This small molecule binds to this protein.
Small molecule (SMILES): CC(=O)N[C@H]1[C@H](O[C@H]2[C@H](O)[C@@H](NC(C)=O)CO[C@@H]2CO)O[C@H](CO)[C@@H](O)[C@@H]1O

Binding-site contacts:
Ligand atom C5 contacts residue THR234 of chain 1.C at 4.2 Å.
Ligand atom N2 contacts residue ASN232 of chain 1.C at 3.0 Å (h-bond).
Ligand atom C2 contacts residue ASN232 of chain 1.C at 2.5 Å.
Ligand atom O3 contacts residue TYR471 of chain 1.B at 3.7 Å.
Ligand atom C1 contacts residue ASN232 of chain 1.C at 1.4 Å.
Ligand atom O5 contacts residue THR108 of chain 1.C at 4.3 Å.
Ligand atom O7 contacts residue ASN232 of chain 1.C at 3.0 Å (h-bond).
Ligand atom C6 contacts residue ARG455 of chain 1.B at 4.4 Å.
Ligand atom C8 contacts residue GLU463 of chain 1.B at 4.0 Å.
Ligand atom O7 contacts residue ASP465 of chain 1.B at 4.0 Å.
Ligand atom C7 contacts residue TYR471 of chain 1.B at 4.0 Å (hydrophobic).
Ligand atom C8 contacts residue ASN458 of chain 1.B at 3.6 Å.
Ligand atom C6 contacts residue SER457 of chain 1.B at 3.7 Å.
Ligand atom C7 contacts residue ASN232 of chain 1.C at 3.3 Å.
Ligand atom C8 contacts residue TYR471 of chain 1.B at 4.1 Å (hydrophobic).
Ligand atom O3 contacts residue SER457 of chain 1.B at 3.4 Å (h-bond).
Ligand atom C4 contacts residue ASN232 of chain 1.C at 4.3 Å.
Ligand atom C8 contacts residue SER457 of chain 1.B at 3.6 Å.
Ligand atom O6 contacts residue THR234 of chain 1.C at 2.9 Å (h-bond).
Ligand atom O6 contacts residue SER457 of chain 1.B at 2.8 Å (h-bond).
Ligand atom O6 contacts residue ARG455 of chain 1.B at 3.5 Å (salt-bridge).
Ligand atom C6 contacts residue THR234 of chain 1.C at 4.0 Å.
Ligand atom O6 contacts residue THR108 of chain 1.C at 3.4 Å.
Ligand atom O7 contacts residue TYR471 of chain 1.B at 4.2 Å.
Ligand atom C8 contacts residue LEU459 of chain 1.B at 4.2 Å (hydrophobic).
Ligand atom C7 contacts residue GLU463 of chain 1.B at 4.3 Å.
Ligand atom O5 contacts residue THR234 of chain 1.C at 4.2 Å.
Ligand atom N2 contacts residue TYR471 of chain 1.B at 4.2 Å.
Ligand atom C5 contacts residue ASN232 of chain 1.C at 3.7 Å.
Ligand atom O6 contacts residue TYR471 of chain 1.B at 3.9 Å.
Ligand atom O5 contacts residue ASN232 of chain 1.C at 2.3 Å (h-bond).
Ligand atom C3 contacts residue ASN232 of chain 1.C at 3.8 Å.

Sequence of chain 1.C:
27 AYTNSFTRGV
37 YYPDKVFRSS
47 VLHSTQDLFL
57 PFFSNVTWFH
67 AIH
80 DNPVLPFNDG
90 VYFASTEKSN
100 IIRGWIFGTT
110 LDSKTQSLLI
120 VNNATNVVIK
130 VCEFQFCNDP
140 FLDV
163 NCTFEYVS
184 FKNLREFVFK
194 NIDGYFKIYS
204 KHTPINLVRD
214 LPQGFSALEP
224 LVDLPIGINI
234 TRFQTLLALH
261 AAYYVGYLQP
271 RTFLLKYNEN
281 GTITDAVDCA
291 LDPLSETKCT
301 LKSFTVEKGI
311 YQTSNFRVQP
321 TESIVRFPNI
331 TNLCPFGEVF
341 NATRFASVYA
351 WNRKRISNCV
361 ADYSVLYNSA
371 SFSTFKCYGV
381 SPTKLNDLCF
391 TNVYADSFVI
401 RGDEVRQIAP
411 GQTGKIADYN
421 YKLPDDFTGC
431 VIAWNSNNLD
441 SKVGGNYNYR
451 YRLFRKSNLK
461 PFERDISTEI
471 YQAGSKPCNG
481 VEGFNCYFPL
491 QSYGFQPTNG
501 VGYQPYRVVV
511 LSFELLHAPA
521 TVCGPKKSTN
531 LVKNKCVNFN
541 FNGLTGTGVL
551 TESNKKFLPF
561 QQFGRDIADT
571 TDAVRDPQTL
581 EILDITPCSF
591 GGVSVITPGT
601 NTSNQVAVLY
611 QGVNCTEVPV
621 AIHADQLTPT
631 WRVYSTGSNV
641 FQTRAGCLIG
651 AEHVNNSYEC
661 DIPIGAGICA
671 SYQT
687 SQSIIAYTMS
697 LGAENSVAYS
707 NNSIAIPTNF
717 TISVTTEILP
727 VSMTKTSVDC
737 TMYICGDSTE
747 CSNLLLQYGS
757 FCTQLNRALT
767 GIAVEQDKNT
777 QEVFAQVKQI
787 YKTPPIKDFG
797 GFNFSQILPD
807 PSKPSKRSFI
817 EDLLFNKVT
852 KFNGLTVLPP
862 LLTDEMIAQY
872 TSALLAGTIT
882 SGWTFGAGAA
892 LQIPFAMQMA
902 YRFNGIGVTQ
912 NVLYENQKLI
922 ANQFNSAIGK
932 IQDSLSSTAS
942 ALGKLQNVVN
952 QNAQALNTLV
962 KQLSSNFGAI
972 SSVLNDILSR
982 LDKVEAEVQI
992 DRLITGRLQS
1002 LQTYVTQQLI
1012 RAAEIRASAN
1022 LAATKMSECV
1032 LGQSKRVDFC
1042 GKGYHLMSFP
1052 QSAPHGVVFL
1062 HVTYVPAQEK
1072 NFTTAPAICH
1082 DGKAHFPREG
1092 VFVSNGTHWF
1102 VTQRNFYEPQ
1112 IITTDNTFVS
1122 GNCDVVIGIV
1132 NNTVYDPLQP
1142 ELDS

Sequence of chain 1.B:
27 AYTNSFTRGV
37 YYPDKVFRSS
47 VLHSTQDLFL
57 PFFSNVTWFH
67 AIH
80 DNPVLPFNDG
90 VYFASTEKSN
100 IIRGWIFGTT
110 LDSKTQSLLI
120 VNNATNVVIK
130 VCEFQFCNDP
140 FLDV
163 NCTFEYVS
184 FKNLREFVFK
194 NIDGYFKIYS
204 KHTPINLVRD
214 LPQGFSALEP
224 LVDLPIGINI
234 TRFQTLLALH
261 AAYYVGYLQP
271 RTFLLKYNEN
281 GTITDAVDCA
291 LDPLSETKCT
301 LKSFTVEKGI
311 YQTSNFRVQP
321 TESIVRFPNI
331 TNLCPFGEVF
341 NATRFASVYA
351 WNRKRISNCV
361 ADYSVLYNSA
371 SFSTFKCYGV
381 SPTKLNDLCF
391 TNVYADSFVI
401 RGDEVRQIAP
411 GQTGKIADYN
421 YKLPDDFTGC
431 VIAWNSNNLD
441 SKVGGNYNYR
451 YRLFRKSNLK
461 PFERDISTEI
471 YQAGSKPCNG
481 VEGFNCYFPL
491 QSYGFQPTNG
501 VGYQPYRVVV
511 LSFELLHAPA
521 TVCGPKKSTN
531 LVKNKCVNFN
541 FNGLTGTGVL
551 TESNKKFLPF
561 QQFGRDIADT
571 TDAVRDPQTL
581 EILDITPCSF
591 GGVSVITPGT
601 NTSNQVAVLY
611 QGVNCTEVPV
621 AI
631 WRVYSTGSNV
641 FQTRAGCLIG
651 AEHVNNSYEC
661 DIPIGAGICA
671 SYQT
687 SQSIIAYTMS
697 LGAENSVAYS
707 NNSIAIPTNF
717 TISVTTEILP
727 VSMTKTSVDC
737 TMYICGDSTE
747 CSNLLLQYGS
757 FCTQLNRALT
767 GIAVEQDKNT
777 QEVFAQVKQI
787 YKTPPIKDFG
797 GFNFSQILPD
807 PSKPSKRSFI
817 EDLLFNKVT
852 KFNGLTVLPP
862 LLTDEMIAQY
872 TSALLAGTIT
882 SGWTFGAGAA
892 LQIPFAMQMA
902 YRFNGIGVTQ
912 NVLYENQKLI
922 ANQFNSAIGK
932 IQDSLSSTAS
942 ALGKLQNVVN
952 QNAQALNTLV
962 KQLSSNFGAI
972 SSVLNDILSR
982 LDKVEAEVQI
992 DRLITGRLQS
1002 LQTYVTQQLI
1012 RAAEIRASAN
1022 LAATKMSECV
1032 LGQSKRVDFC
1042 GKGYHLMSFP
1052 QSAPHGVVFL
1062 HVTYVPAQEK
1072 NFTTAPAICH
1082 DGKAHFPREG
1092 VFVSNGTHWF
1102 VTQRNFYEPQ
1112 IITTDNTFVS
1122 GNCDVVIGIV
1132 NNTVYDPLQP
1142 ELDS